Sequence of chain 1.C:
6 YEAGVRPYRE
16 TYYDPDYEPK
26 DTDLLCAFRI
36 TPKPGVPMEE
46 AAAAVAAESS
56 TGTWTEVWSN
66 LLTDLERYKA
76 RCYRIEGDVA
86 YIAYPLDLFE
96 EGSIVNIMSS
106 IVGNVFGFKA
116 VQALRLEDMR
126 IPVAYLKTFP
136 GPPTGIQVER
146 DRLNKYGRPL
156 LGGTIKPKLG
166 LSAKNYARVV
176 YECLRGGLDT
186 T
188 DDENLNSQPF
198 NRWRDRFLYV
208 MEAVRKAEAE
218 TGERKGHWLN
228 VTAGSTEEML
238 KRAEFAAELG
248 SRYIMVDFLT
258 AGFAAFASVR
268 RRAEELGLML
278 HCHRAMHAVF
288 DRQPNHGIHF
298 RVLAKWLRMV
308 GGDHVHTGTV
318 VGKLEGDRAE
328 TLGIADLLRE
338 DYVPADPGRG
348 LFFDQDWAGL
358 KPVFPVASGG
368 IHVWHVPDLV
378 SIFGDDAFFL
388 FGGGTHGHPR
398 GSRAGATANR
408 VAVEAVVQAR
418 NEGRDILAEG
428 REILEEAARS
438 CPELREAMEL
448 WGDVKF

A small-molecule ligand and the protein it binds are described below.
Small molecule (SMILES): O=C(O)[C@@](O)(COP(=O)(O)O)[C@H](O)[C@H](O)COP(=O)(O)O

Sequence of chain 2.B:
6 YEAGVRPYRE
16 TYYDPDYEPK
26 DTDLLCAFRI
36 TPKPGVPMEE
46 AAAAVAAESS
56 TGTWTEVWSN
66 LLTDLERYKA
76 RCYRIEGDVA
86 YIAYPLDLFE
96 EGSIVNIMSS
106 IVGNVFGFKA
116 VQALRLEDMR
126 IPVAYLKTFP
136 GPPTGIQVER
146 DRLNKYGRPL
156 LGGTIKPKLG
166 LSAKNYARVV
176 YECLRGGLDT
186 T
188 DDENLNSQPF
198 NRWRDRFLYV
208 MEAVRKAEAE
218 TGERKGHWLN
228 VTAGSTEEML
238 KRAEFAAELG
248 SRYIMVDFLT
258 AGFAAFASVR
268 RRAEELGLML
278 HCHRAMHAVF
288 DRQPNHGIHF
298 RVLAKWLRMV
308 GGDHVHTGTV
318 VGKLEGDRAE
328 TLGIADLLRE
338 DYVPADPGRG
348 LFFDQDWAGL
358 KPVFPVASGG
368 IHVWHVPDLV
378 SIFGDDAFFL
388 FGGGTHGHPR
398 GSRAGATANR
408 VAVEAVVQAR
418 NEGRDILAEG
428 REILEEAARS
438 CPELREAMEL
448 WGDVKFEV

Binding-site contacts:
Ligand atom O5 contacts residue LEU321 of chain 2.B at 3.2 Å.
Ligand atom O2 contacts residue KCX187 of chain 2.B at 3.3 Å (h-bond).
Ligand atom O6P contacts residue ARG281 of chain 2.B at 3.0 Å (salt-bridge).
Ligand atom O7 contacts residue ASP189 of chain 2.B at 3.0 Å (salt-bridge).
Ligand atom C3 contacts residue KCX187 of chain 2.B at 3.0 Å.
Ligand atom C2 contacts residue MG1 of chain 2.H at 2.8 Å.
Ligand atom O2P contacts residue LYS161 of chain 2.B at 3.4 Å.
Ligand atom O6 contacts residue GLU53 of chain 1.C at 3.5 Å (salt-bridge).
Ligand atom O4P contacts residue ARG281 of chain 2.B at 3.0 Å (salt-bridge).
Ligand atom O2 contacts residue ASP189 of chain 2.B at 3.4 Å (salt-bridge).
Ligand atom O2 contacts residue MG1 of chain 2.H at 2.3 Å.
Ligand atom O2P contacts residue THR58 of chain 1.C at 2.6 Å (h-bond).
Ligand atom O1P contacts residue GLY367 of chain 2.B at 2.9 Å (h-bond).
Ligand atom O7 contacts residue LYS161 of chain 2.B at 3.4 Å (salt-bridge).
Ligand atom O5P contacts residue HIS313 of chain 2.B at 2.7 Å (h-bond).
Ligand atom O2 contacts residue LYS161 of chain 2.B at 3.0 Å (salt-bridge).
Ligand atom O2P contacts residue GLY390 of chain 2.B at 2.8 Å (h-bond).
Ligand atom P1 contacts residue THR58 of chain 1.C at 3.6 Å.
Ligand atom O7 contacts residue ASN109 of chain 1.C at 3.1 Å (h-bond).
Ligand atom O3P contacts residue GLY389 of chain 2.B at 2.9 Å (h-bond).
Ligand atom O4 contacts residue SER365 of chain 2.B at 3.0 Å (h-bond).
Ligand atom C3 contacts residue MG1 of chain 2.H at 3.0 Å.
Ligand atom O7 contacts residue LYS163 of chain 2.B at 2.8 Å (salt-bridge).
Ligand atom O1P contacts residue LYS320 of chain 2.B at 2.6 Å (salt-bridge).
Ligand atom O4P contacts residue LEU321 of chain 2.B at 3.5 Å.
Ligand atom O6 contacts residue LYS320 of chain 2.B at 3.0 Å (salt-bridge).
Ligand atom O3 contacts residue HIS280 of chain 2.B at 3.0 Å (h-bond).
Ligand atom O4 contacts residue GLY366 of chain 2.B at 3.2 Å.
Ligand atom O5P contacts residue SER365 of chain 2.B at 3.3 Å (h-bond).
Ligand atom O7 contacts residue MG1 of chain 2.H at 2.1 Å.
Ligand atom O1 contacts residue LYS161 of chain 2.B at 3.2 Å (salt-bridge).
Ligand atom O1P contacts residue GLY366 of chain 2.B at 3.5 Å.
Ligand atom C contacts residue MG1 of chain 2.H at 2.8 Å.
Ligand atom O7 contacts residue GLU190 of chain 2.B at 3.1 Å (salt-bridge).
Ligand atom O3 contacts residue MG1 of chain 2.H at 2.1 Å.
Ligand atom O3 contacts residue GLU190 of chain 2.B at 3.1 Å (salt-bridge).
Ligand atom O2 contacts residue THR159 of chain 2.B at 2.9 Å (h-bond).
Ligand atom C contacts residue LYS161 of chain 2.B at 3.5 Å.
Ligand atom O1P contacts residue TRP59 of chain 1.C at 3.3 Å.
Ligand atom O3 contacts residue KCX187 of chain 2.B at 2.4 Å (h-bond).